Sequence of chain 44.B:
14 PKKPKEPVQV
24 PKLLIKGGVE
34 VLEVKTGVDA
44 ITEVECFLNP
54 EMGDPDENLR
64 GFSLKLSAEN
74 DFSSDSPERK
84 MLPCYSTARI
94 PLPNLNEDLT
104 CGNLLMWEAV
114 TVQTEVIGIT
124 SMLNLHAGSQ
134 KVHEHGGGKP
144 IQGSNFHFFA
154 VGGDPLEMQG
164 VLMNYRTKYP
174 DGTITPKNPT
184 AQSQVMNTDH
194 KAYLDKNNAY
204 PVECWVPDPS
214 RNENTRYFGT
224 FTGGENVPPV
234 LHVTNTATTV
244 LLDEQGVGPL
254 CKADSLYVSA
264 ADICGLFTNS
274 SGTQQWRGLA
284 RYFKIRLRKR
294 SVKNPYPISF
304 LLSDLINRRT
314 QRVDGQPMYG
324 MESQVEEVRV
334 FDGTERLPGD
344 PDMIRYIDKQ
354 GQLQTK

Binding-site contacts:
Ligand atom C9 contacts residue GLN278 of chain 44.A at 3.2 Å.
Ligand atom O9 contacts residue LEU67 of chain 44.A at 3.2 Å.
Ligand atom C1 contacts residue THR276 of chain 44.A at 3.5 Å.
Ligand atom N5 contacts residue GLN278 of chain 44.A at 3.7 Å.
Ligand atom C1 contacts residue SER274 of chain 44.A at 3.4 Å.
Ligand atom C10 contacts residue LEU62 of chain 44.A at 3.9 Å (hydrophobic).
Ligand atom C11 contacts residue ASN272 of chain 44.A at 3.4 Å.
Ligand atom O1A contacts residue SER274 of chain 44.A at 2.3 Å (h-bond).
Ligand atom O8 contacts residue LYS68 of chain 44.A at 3.9 Å.
Ligand atom O9 contacts residue LYS68 of chain 44.A at 2.8 Å (salt-bridge).
Ligand atom C1 contacts residue LYS68 of chain 44.A at 3.8 Å.
Ligand atom O8 contacts residue THR276 of chain 44.A at 3.2 Å.
Ligand atom O1A contacts residue LYS68 of chain 44.A at 3.2 Å (salt-bridge).
Ligand atom C11 contacts residue PHE65 of chain 44.A at 3.7 Å (hydrophobic).
Ligand atom O1B contacts residue ASN272 of chain 44.A at 3.7 Å.
Ligand atom C11 contacts residue LEU62 of chain 44.A at 4.0 Å (hydrophobic).
Ligand atom C11 contacts residue THR276 of chain 44.A at 3.7 Å.
Ligand atom C9 contacts residue LYS68 of chain 44.A at 3.8 Å.
Ligand atom O1B contacts residue THR276 of chain 44.A at 2.8 Å (h-bond).
Ligand atom C10 contacts residue ASN272 of chain 44.A at 3.7 Å.
Ligand atom O10 contacts residue PHE75 of chain 44.B at 3.5 Å.
Ligand atom C10 contacts residue PHE75 of chain 44.B at 3.9 Å (hydrophobic).
Ligand atom C6 contacts residue ASN272 of chain 44.A at 3.5 Å.
Ligand atom C7 contacts residue GLN278 of chain 44.A at 3.8 Å.
Ligand atom C11 contacts residue GLN278 of chain 44.A at 3.4 Å.
Ligand atom O1B contacts residue LYS68 of chain 44.A at 3.7 Å.
Ligand atom C5 contacts residue ASN272 of chain 44.A at 3.9 Å.
Ligand atom O10 contacts residue LEU62 of chain 44.A at 3.6 Å.
Ligand atom N5 contacts residue ASN272 of chain 44.A at 3.1 Å (h-bond).
Ligand atom C9 contacts residue LEU67 of chain 44.A at 3.9 Å (hydrophobic).
Ligand atom O8 contacts residue GLN278 of chain 44.A at 3.5 Å (h-bond).
Ligand atom C8 contacts residue GLN278 of chain 44.A at 3.7 Å.
Ligand atom O1A contacts residue THR276 of chain 44.A at 3.4 Å (h-bond).
Ligand atom O8 contacts residue ASN272 of chain 44.A at 3.5 Å (h-bond).
Ligand atom C11 contacts residue PHE270 of chain 44.A at 3.8 Å (hydrophobic).
Ligand atom C4 contacts residue ASN272 of chain 44.A at 4.0 Å.
Ligand atom C11 contacts residue HIS138 of chain 44.E at 3.4 Å.
Ligand atom C11 contacts residue PHE75 of chain 44.B at 3.5 Å (hydrophobic).
Ligand atom O1B contacts residue SER274 of chain 44.A at 3.9 Å.
Ligand atom C10 contacts residue GLN278 of chain 44.A at 4.0 Å.

A small-molecule ligand and the protein it binds are described below.
Small molecule (SMILES): CC(=O)N[C@H]1[C@H]([C@H](O)[C@H](O)CO)O[C@@](O[C@H](CO)[C@@H](O)[C@@H]2O[C@@H](C(=O)O)C[C@H](O)[C@H]2NC(C)=O)(C(=O)O)C[C@@H]1O

Sequence of chain 44.A:
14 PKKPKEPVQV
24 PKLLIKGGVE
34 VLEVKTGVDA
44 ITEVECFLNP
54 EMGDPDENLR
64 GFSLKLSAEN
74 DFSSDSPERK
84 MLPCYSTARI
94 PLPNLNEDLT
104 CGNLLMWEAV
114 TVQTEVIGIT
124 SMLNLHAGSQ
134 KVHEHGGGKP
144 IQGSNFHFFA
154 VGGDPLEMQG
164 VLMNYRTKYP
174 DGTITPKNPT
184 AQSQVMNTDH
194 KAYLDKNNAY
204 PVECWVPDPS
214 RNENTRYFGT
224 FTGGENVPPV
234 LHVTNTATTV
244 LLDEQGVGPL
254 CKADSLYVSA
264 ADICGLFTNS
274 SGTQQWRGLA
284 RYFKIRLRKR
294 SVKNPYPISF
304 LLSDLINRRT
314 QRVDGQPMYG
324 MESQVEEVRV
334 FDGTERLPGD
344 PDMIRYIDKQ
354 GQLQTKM

Sequence of chain 44.E:
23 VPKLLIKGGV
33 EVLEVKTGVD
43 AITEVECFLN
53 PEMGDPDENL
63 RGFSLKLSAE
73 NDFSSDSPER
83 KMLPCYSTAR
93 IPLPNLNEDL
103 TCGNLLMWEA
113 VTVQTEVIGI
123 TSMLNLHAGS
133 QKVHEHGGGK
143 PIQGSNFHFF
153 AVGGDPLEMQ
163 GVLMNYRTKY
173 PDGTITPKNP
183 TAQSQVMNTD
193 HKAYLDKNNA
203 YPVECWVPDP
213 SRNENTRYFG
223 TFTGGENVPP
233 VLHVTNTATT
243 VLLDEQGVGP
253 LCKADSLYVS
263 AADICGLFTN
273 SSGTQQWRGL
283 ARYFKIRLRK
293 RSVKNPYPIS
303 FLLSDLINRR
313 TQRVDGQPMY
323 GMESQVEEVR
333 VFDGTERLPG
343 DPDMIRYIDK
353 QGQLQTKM